Sequence of chain 2.A:
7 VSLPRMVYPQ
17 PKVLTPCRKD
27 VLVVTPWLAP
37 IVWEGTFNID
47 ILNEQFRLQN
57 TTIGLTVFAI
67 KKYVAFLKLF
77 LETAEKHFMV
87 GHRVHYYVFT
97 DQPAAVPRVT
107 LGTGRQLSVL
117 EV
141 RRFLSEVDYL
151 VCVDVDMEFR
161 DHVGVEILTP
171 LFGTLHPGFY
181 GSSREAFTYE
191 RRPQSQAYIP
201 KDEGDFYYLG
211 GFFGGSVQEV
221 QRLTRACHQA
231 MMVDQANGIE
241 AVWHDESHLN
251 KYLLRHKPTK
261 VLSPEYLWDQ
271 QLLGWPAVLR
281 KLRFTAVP

Binding-site contacts:
Ligand atom C4 contacts residue TRP243 of chain 2.A at 3.9 Å (hydrophobic).
Ligand atom C5 contacts residue HIS176 of chain 2.A at 3.9 Å.
Ligand atom C4 contacts residue ASP269 of chain 2.A at 3.1 Å.
Ligand atom C4 contacts residue HIS176 of chain 2.A at 3.9 Å.
Ligand atom C5 contacts residue TRP243 of chain 2.A at 3.9 Å (hydrophobic).
Ligand atom C6 contacts residue PHE179 of chain 2.A at 3.9 Å (hydrophobic).
Ligand atom C6 contacts residue TYR207 of chain 2.A at 3.7 Å (hydrophobic).
Ligand atom O4 contacts residue ASP269 of chain 2.A at 2.6 Å (salt-bridge).
Ligand atom O4 contacts residue ALA286 of chain 2.A at 4.0 Å.
Ligand atom O7 contacts residue GLY211 of chain 2.A at 3.7 Å.
Ligand atom C6 contacts residue TRP243 of chain 2.A at 3.6 Å (hydrophobic).
Ligand atom C4 contacts residue LEU272 of chain 2.A at 3.7 Å (hydrophobic).
Ligand atom C8 contacts residue HIS176 of chain 2.A at 3.8 Å.
Ligand atom O6 contacts residue TRP243 of chain 2.A at 3.7 Å.
Ligand atom O3 contacts residue ASP269 of chain 2.A at 3.6 Å.
Ligand atom O5 contacts residue PHE179 of chain 2.A at 3.9 Å.
Ligand atom O5 contacts residue TRP243 of chain 2.A at 3.3 Å.
Ligand atom O6 contacts residue PHE179 of chain 2.A at 3.3 Å.
Ligand atom C6 contacts residue PRO177 of chain 2.A at 3.8 Å (hydrophobic).
Ligand atom C3 contacts residue LEU272 of chain 2.A at 4.0 Å (hydrophobic).
Ligand atom C6 contacts residue THR188 of chain 2.A at 3.3 Å.
Ligand atom C4A contacts residue GLY178 of chain 2.A at 3.9 Å.
Ligand atom C2 contacts residue HIS176 of chain 2.A at 3.9 Å.
Ligand atom O5 contacts residue HIS176 of chain 2.A at 3.2 Å (h-bond).
Ligand atom O4 contacts residue GLU246 of chain 2.A at 2.7 Å (salt-bridge).
Ligand atom O7 contacts residue GLY210 of chain 2.A at 3.8 Å.
Ligand atom O4 contacts residue HIS176 of chain 2.A at 2.9 Å (h-bond).
Ligand atom O6 contacts residue THR188 of chain 2.A at 2.6 Å (h-bond).
Ligand atom C1 contacts residue TRP243 of chain 2.A at 4.0 Å (hydrophobic).
Ligand atom O6 contacts residue TRP243 of chain 2.A at 3.4 Å (h-bond).
Ligand atom O1 contacts residue HIS176 of chain 2.A at 3.5 Å.
Ligand atom C6A contacts residue GLY178 of chain 2.A at 3.9 Å.
Ligand atom C7 contacts residue GLY178 of chain 2.A at 4.1 Å.
Ligand atom O7 contacts residue GLU246 of chain 2.A at 3.7 Å.
Ligand atom C7 contacts residue GLU246 of chain 2.A at 4.1 Å.
Ligand atom C3 contacts residue ASP269 of chain 2.A at 4.0 Å.
Ligand atom C6 contacts residue GLU246 of chain 2.A at 3.5 Å.
Ligand atom C1 contacts residue HIS176 of chain 2.A at 3.9 Å.
Ligand atom C5A contacts residue GLY178 of chain 2.A at 4.1 Å.
Ligand atom C4 contacts residue GLU246 of chain 2.A at 3.6 Å.

The protein below binds the small molecule below.
Small molecule (SMILES): CCC/C=C\CO[C@@H]1O[C@H](CO)[C@H](O)[C@H](O[C@H]2O[C@H](CO)[C@H](O)[C@H](O)[C@H]2NC(C)=O)[C@H]1O[C@@H]1O[C@@H](C)[C@@H](O)[C@@H](O)[C@@H]1O